A small-molecule ligand and the protein it binds are described below.
Small molecule (SMILES): Nc1cc(-c2cccnc2)n[nH]1

Binding-site contacts:
Ligand atom C1 contacts residue VAL32 of chain 1.A at 3.9 Å (hydrophobic).
Ligand atom C5 contacts residue LEU152 of chain 1.A at 4.1 Å (hydrophobic).
Ligand atom N contacts residue MET102 of chain 1.A at 3.4 Å (h-bond).
Ligand atom N1 contacts residue ILE84 of chain 1.A at 4.1 Å.
Ligand atom C3 contacts residue GLU106 of chain 1.A at 4.2 Å.
Ligand atom N6 contacts residue GLY25 of chain 1.A at 4.2 Å.
Ligand atom C4 contacts residue VAL32 of chain 1.A at 4.2 Å (hydrophobic).
Ligand atom N1 contacts residue ALA45 of chain 1.A at 3.7 Å.
Ligand atom C7 contacts residue LEU24 of chain 1.A at 3.3 Å (hydrophobic).
Ligand atom N2 contacts residue MET102 of chain 1.A at 3.0 Å (h-bond).
Ligand atom C4 contacts residue LEU24 of chain 1.A at 4.2 Å (hydrophobic).
Ligand atom C3 contacts residue LEU152 of chain 1.A at 4.2 Å (hydrophobic).
Ligand atom N contacts residue ALA45 of chain 1.A at 4.3 Å.
Ligand atom C7 contacts residue GLY25 of chain 1.A at 4.2 Å.
Ligand atom C3 contacts residue VAL32 of chain 1.A at 4.1 Å (hydrophobic).
Ligand atom N2 contacts residue LEU101 of chain 1.A at 3.8 Å.
Ligand atom C1 contacts residue LEU152 of chain 1.A at 3.8 Å (hydrophobic).
Ligand atom N1 contacts residue GLU100 of chain 1.A at 3.4 Å (salt-bridge).
Ligand atom C8 contacts residue LEU24 of chain 1.A at 3.7 Å (hydrophobic).
Ligand atom C1 contacts residue ALA45 of chain 1.A at 4.2 Å (hydrophobic).
Ligand atom C7 contacts residue GLU106 of chain 1.A at 4.2 Å.
Ligand atom N6 contacts residue GLU106 of chain 1.A at 3.5 Å (salt-bridge).
Ligand atom C8 contacts residue GLY105 of chain 1.A at 3.6 Å.
Ligand atom C0 contacts residue GLU100 of chain 1.A at 3.8 Å.
Ligand atom N6 contacts residue LEU24 of chain 1.A at 4.0 Å.
Ligand atom N2 contacts residue ALA45 of chain 1.A at 3.7 Å.
Ligand atom N1 contacts residue LEU99 of chain 1.A at 3.5 Å.
Ligand atom C9 contacts residue LEU24 of chain 1.A at 3.8 Å (hydrophobic).
Ligand atom N2 contacts residue GLU100 of chain 1.A at 3.5 Å (salt-bridge).
Ligand atom N2 contacts residue LEU152 of chain 1.A at 4.0 Å.
Ligand atom C9 contacts residue GLY105 of chain 1.A at 3.7 Å.
Ligand atom C5 contacts residue VAL32 of chain 1.A at 4.2 Å (hydrophobic).
Ligand atom C9 contacts residue MET102 of chain 1.A at 3.9 Å (hydrophobic).
Ligand atom N contacts residue LEU101 of chain 1.A at 4.3 Å.
Ligand atom N1 contacts residue LEU152 of chain 1.A at 3.8 Å.
Ligand atom C0 contacts residue ALA45 of chain 1.A at 3.6 Å (hydrophobic).
Ligand atom C4 contacts residue LEU152 of chain 1.A at 4.2 Å (hydrophobic).
Ligand atom C0 contacts residue LEU152 of chain 1.A at 3.6 Å (hydrophobic).
Ligand atom C0 contacts residue MET102 of chain 1.A at 4.3 Å (hydrophobic).
Ligand atom N contacts residue LEU152 of chain 1.A at 4.4 Å.

Sequence of chain 1.A:
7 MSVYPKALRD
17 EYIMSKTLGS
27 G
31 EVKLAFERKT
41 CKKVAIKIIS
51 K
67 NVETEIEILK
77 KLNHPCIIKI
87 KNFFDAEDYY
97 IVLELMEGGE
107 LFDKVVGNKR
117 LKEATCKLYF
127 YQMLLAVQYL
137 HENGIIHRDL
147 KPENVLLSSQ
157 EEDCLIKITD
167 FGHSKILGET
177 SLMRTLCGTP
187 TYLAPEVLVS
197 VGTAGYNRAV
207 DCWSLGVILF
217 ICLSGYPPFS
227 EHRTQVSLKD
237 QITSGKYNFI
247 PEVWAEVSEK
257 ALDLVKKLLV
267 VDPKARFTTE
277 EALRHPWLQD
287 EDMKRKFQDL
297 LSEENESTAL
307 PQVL